The small molecule below binds the protein below.
Small molecule (SMILES): Nc1ncnc2c1ncn2[C@@H]1O[C@H](COO[C@@H]2C[C@@H](CO[P](=O)(O)O[C@H]3[C@@H](O)[C@H](n4cnc5c(N)ncnc54)O[C@@H]3COP(=O)=O)O[C@H]2n2ccc(=O)[nH]c2=O)[C@@H](OOP(O)OC[C@H]2O[C@@H](n3ccc(=O)[nH]c3=O)[C@H](O)[C@@H]2O)[C@H]1O.Op1oo1

Sequence of chain 4.D:
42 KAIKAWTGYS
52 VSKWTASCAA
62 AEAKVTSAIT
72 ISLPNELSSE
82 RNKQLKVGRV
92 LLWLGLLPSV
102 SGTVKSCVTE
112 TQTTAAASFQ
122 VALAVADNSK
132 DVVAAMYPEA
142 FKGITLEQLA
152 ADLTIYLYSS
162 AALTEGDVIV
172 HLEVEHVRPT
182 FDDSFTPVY

Binding-site contacts:
Ligand atom N1 contacts residue THR48 of chain 4.D at 4.0 Å.
Ligand atom C8 contacts residue TRP47 of chain 4.D at 3.8 Å (hydrophobic).
Ligand atom OP2 contacts residue VAL178 of chain 4.E at 4.5 Å.
Ligand atom N6 contacts residue THR48 of chain 4.D at 3.3 Å (h-bond).
Ligand atom C4 contacts residue TRP47 of chain 4.D at 3.9 Å (hydrophobic).
Ligand atom N9 contacts residue TRP47 of chain 4.D at 3.9 Å.
Ligand atom C6 contacts residue TRP47 of chain 4.D at 3.9 Å (hydrophobic).
Ligand atom N6 contacts residue TYR50 of chain 4.D at 4.2 Å.
Ligand atom N6 contacts residue TRP47 of chain 4.D at 3.8 Å.
Ligand atom C1' contacts residue TRP47 of chain 4.D at 4.3 Å (hydrophobic).
Ligand atom O4' contacts residue LYS143 of chain 4.D at 4.1 Å.
Ligand atom C5 contacts residue TRP47 of chain 4.D at 3.8 Å (hydrophobic).
Ligand atom C6 contacts residue THR48 of chain 4.D at 4.2 Å.
Ligand atom O4' contacts residue TRP47 of chain 4.D at 4.1 Å.
Ligand atom N1 contacts residue TRP47 of chain 4.D at 4.3 Å.
Ligand atom N7 contacts residue TRP47 of chain 4.D at 3.7 Å.
Ligand atom C5' contacts residue VAL178 of chain 4.E at 4.5 Å (hydrophobic).
Ligand atom OP2 contacts residue GLY49 of chain 4.E at 4.2 Å.
Ligand atom N3 contacts residue TRP47 of chain 4.D at 4.1 Å.
Ligand atom C2 contacts residue TRP47 of chain 4.D at 4.2 Å (hydrophobic).

Sequence of chain 4.E:
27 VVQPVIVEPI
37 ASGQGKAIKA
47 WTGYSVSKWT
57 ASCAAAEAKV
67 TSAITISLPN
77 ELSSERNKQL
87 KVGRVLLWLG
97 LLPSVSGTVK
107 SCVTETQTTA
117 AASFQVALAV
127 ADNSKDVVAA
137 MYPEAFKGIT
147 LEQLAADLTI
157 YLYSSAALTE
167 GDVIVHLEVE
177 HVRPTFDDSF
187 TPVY